Binding-site contacts:
Ligand atom O5 contacts residue ASN78 of chain 1.A at 2.4 Å (h-bond).
Ligand atom C4 contacts residue ASN78 of chain 1.A at 4.2 Å.
Ligand atom C2 contacts residue ASN78 of chain 1.A at 2.5 Å.
Ligand atom C8 contacts residue ASN78 of chain 1.A at 4.5 Å.
Ligand atom C7 contacts residue ASN78 of chain 1.A at 3.3 Å.
Ligand atom O7 contacts residue ASN78 of chain 1.A at 3.3 Å (h-bond).
Ligand atom N2 contacts residue ASN78 of chain 1.A at 2.9 Å (h-bond).
Ligand atom C3 contacts residue ASN78 of chain 1.A at 3.8 Å.
Ligand atom O7 contacts residue VAL24 of chain 1.B at 3.3 Å.
Ligand atom C5 contacts residue ASN78 of chain 1.A at 3.7 Å.
Ligand atom C7 contacts residue VAL24 of chain 1.B at 4.3 Å (hydrophobic).
Ligand atom C1 contacts residue ASN78 of chain 1.A at 1.4 Å.

A small-molecule ligand and the protein it binds are described below.
Small molecule (SMILES): CC(=O)N[C@@H]1[C@@H](O)[C@H](O)[C@@H](CO)O[C@H]1O

Sequence of chain 1.B:
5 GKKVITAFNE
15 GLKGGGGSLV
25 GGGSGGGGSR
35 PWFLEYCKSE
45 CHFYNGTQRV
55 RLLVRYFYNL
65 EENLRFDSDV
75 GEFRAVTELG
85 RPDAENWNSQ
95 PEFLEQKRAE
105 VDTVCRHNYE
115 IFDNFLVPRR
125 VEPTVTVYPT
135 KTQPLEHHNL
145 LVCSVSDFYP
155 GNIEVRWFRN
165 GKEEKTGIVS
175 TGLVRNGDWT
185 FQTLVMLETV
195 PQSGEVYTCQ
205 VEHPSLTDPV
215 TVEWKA

Sequence of chain 1.A:
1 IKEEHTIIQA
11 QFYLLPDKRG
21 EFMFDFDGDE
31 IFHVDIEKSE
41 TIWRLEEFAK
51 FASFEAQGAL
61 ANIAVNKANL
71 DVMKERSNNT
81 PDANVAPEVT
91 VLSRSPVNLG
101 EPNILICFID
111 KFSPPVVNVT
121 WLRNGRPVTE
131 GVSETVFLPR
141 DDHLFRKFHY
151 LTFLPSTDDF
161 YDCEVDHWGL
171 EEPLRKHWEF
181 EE